This protein binds this small molecule.
Small molecule (SMILES): CC(=O)N[C@@H]1[C@@H](O)[C@H](O)[C@@H](CO)O[C@H]1O

Binding-site contacts:
Ligand atom N2 contacts residue SER194 of chain 1.C at 4.1 Å.
Ligand atom N2 contacts residue ASN192 of chain 1.C at 2.9 Å (h-bond).
Ligand atom C2 contacts residue ASN192 of chain 1.C at 2.5 Å.
Ligand atom C1 contacts residue SER194 of chain 1.C at 4.3 Å.
Ligand atom C5 contacts residue ASN192 of chain 1.C at 3.7 Å.
Ligand atom O5 contacts residue SER194 of chain 1.C at 4.4 Å.
Ligand atom C3 contacts residue ASN192 of chain 1.C at 3.8 Å.
Ligand atom O7 contacts residue ASN192 of chain 1.C at 4.5 Å.
Ligand atom O7 contacts residue SER194 of chain 1.C at 3.2 Å (h-bond).
Ligand atom C7 contacts residue ALA195 of chain 1.C at 4.4 Å (hydrophobic).
Ligand atom C2 contacts residue SER194 of chain 1.C at 3.5 Å.
Ligand atom C7 contacts residue ASN192 of chain 1.C at 3.9 Å.
Ligand atom C8 contacts residue ALA195 of chain 1.C at 4.4 Å (hydrophobic).
Ligand atom O3 contacts residue SER194 of chain 1.C at 4.3 Å.
Ligand atom C1 contacts residue VAL216 of chain 1.C at 4.4 Å (hydrophobic).
Ligand atom O5 contacts residue ASN192 of chain 1.C at 2.4 Å (h-bond).
Ligand atom C7 contacts residue SER194 of chain 1.C at 4.0 Å.
Ligand atom C3 contacts residue SER194 of chain 1.C at 4.3 Å.
Ligand atom C1 contacts residue ASN192 of chain 1.C at 1.4 Å.
Ligand atom N2 contacts residue VAL216 of chain 1.C at 4.2 Å.
Ligand atom O7 contacts residue ALA195 of chain 1.C at 4.2 Å.
Ligand atom O6 contacts residue ASN192 of chain 1.C at 4.4 Å.
Ligand atom C4 contacts residue ASN192 of chain 1.C at 4.3 Å.

Sequence of chain 1.C:
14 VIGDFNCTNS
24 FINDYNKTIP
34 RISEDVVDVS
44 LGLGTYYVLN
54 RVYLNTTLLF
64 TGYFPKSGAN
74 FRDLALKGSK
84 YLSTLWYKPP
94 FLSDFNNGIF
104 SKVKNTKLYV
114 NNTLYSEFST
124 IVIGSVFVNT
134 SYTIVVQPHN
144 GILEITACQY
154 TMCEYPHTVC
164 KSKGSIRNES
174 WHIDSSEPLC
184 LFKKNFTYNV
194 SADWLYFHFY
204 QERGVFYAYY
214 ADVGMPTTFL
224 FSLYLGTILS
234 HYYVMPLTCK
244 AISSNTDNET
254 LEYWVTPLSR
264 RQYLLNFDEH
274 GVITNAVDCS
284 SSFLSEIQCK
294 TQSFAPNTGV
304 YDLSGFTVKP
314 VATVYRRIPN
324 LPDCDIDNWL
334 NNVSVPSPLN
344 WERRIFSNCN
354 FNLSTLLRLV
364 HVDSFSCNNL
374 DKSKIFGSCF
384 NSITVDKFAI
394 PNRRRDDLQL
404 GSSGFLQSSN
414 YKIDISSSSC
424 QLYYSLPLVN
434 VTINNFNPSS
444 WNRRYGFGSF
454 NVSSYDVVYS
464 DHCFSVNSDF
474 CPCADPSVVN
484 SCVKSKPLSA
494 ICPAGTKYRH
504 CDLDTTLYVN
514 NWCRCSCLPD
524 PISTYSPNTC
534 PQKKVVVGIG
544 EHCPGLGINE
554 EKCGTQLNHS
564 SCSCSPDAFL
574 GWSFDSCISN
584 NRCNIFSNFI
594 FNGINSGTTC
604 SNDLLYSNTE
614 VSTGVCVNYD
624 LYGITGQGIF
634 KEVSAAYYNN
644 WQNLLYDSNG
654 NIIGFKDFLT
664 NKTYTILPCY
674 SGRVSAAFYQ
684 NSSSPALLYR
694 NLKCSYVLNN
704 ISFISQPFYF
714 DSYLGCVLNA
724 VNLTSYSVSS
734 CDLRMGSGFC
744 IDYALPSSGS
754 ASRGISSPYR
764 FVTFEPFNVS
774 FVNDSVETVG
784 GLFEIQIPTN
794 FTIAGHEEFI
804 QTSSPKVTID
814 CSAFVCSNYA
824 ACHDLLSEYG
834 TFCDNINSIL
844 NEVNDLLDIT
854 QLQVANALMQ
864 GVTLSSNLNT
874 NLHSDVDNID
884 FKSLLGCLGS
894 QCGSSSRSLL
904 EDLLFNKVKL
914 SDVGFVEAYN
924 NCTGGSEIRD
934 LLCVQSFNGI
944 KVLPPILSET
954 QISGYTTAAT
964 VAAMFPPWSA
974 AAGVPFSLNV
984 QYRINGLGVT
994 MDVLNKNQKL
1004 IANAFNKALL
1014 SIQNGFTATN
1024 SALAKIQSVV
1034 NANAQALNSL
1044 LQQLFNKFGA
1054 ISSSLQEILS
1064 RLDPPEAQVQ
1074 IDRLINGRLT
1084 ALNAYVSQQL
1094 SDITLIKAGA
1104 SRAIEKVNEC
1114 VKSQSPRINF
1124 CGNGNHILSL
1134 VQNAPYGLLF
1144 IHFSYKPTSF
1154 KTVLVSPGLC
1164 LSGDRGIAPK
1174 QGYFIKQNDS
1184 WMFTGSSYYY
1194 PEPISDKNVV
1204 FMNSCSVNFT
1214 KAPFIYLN